Sequence of chain 1.B:
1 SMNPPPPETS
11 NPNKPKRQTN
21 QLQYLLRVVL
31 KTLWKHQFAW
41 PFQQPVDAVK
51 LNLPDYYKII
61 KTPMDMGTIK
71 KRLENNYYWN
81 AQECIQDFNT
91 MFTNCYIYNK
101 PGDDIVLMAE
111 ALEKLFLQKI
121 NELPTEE

Sequence of chain 1.A:
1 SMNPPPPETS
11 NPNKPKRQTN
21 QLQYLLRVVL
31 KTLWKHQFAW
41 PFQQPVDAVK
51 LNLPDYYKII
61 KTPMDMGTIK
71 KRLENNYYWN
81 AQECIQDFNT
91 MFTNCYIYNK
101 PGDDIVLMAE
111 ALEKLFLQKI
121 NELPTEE

Binding-site contacts:
Ligand atom C15 contacts residue LEU51 of chain 1.B at 3.1 Å (hydrophobic).
Ligand atom C16 contacts residue LEU51 of chain 1.B at 3.5 Å (hydrophobic).
Ligand atom C26 contacts residue ASN52 of chain 1.B at 3.3 Å.
Ligand atom C78 contacts residue LEU53 of chain 1.B at 3.5 Å (hydrophobic).
Ligand atom O89 contacts residue LYS50 of chain 1.B at 3.1 Å.
Ligand atom O90 contacts residue VAL46 of chain 1.B at 3.5 Å.
Ligand atom C68 contacts residue PRO41 of chain 1.A at 3.5 Å (hydrophobic).
Ligand atom N51 contacts residue ASN99 of chain 1.A at 2.7 Å (h-bond).
Ligand atom N13 contacts residue TRP40 of chain 1.A at 3.4 Å.
Ligand atom C16 contacts residue ASN52 of chain 1.B at 3.5 Å.
Ligand atom F79 contacts residue LEU53 of chain 1.B at 3.3 Å.
Ligand atom C31 contacts residue ASN52 of chain 1.B at 3.5 Å.
Ligand atom O89 contacts residue ASP47 of chain 1.B at 3.3 Å.
Ligand atom N74 contacts residue ASN99 of chain 1.A at 2.9 Å (h-bond).
Ligand atom N04 contacts residue ASN99 of chain 1.B at 3.0 Å (h-bond).
Ligand atom CL96 contacts residue LEU51 of chain 1.B at 3.5 Å.
Ligand atom N87 contacts residue ASP104 of chain 1.A at 3.5 Å (salt-bridge).
Ligand atom C11 contacts residue LEU53 of chain 1.B at 3.5 Å (hydrophobic).
Ligand atom C56 contacts residue PRO41 of chain 1.A at 3.5 Å (hydrophobic).
Ligand atom C01 contacts residue VAL46 of chain 1.B at 3.5 Å (hydrophobic).
Ligand atom N83 contacts residue PRO41 of chain 1.B at 3.3 Å (h-bond).
Ligand atom C01 contacts residue PRO41 of chain 1.B at 3.3 Å (hydrophobic).
Ligand atom O27 contacts residue ASN52 of chain 1.B at 3.2 Å (h-bond).
Ligand atom C72 contacts residue PRO41 of chain 1.A at 3.3 Å (hydrophobic).
Ligand atom C72 contacts residue VAL46 of chain 1.A at 3.5 Å (hydrophobic).
Ligand atom O65 contacts residue ILE105 of chain 1.A at 3.4 Å.
Ligand atom C86 contacts residue LEU51 of chain 1.B at 3.5 Å (hydrophobic).
Ligand atom N06 contacts residue ASN99 of chain 1.B at 2.8 Å (h-bond).
Ligand atom C49 contacts residue ASN99 of chain 1.A at 3.2 Å.
Ligand atom C07 contacts residue ASN99 of chain 1.B at 3.5 Å.
Ligand atom N55 contacts residue PRO41 of chain 1.A at 3.2 Å (h-bond).
Ligand atom O90 contacts residue LEU51 of chain 1.B at 3.5 Å.
Ligand atom C97 contacts residue PHE38 of chain 1.A at 3.5 Å (hydrophobic).
Ligand atom C92 contacts residue ASP104 of chain 1.A at 3.2 Å.
Ligand atom C19 contacts residue TRP40 of chain 1.A at 3.4 Å (hydrophobic).
Ligand atom C50 contacts residue ASN99 of chain 1.A at 3.5 Å.
Ligand atom C08 contacts residue ASN99 of chain 1.B at 3.2 Å.
Ligand atom C57 contacts residue PRO41 of chain 1.A at 3.5 Å (hydrophobic).
Ligand atom O90 contacts residue ASP47 of chain 1.B at 2.9 Å (salt-bridge).
Ligand atom O30 contacts residue ASN52 of chain 1.B at 3.1 Å.

A protein and the small-molecule ligand that binds it are described below.
Small molecule (SMILES): Cc1cnc(Nc2ccc(C(=O)NC3CCN(C(=O)CCOCCOCCOCCOCCC(=O)N4CCC(NC(=O)c5ccc(Nc6ncc(C)c(Nc7ccc(Cl)c(NS(=O)(=O)C(C)(C)C)c7)n6)cc5F)CC4)CC3)c(F)c2)nc1Nc1ccc(Cl)c(NS(=O)(=O)C(C)(C)C)c1